Sequence of chain 1.A:
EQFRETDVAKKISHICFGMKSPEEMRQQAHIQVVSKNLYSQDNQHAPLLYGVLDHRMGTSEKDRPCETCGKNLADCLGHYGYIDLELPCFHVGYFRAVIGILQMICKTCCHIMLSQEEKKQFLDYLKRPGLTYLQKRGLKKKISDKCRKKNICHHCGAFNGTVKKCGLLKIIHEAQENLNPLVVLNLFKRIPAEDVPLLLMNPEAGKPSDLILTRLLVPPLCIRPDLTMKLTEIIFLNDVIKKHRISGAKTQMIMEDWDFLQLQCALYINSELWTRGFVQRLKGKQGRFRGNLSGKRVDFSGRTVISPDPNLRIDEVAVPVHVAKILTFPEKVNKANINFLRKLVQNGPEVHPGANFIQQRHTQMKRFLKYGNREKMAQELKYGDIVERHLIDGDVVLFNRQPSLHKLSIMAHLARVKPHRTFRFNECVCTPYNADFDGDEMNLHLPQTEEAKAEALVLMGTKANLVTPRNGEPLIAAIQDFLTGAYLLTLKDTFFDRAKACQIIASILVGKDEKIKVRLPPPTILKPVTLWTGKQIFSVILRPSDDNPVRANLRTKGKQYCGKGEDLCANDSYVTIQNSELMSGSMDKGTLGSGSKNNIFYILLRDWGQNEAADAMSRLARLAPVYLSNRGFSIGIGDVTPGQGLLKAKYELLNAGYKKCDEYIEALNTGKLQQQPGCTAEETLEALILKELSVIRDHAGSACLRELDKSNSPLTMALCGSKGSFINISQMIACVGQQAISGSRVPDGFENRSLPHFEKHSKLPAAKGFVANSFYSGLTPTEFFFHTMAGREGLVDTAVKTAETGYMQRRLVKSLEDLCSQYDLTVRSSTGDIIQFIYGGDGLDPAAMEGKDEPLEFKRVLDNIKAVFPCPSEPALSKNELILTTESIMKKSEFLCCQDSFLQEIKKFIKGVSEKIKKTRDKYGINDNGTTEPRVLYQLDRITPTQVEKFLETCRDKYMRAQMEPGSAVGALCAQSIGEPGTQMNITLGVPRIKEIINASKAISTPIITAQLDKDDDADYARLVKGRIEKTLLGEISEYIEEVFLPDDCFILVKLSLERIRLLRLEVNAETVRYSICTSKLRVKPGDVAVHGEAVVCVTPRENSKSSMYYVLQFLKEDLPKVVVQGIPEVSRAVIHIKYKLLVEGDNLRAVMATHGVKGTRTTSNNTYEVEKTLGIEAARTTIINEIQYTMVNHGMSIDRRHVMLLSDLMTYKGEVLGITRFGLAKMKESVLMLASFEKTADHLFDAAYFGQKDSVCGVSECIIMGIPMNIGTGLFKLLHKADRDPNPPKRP

Sequence of chain 1.B:
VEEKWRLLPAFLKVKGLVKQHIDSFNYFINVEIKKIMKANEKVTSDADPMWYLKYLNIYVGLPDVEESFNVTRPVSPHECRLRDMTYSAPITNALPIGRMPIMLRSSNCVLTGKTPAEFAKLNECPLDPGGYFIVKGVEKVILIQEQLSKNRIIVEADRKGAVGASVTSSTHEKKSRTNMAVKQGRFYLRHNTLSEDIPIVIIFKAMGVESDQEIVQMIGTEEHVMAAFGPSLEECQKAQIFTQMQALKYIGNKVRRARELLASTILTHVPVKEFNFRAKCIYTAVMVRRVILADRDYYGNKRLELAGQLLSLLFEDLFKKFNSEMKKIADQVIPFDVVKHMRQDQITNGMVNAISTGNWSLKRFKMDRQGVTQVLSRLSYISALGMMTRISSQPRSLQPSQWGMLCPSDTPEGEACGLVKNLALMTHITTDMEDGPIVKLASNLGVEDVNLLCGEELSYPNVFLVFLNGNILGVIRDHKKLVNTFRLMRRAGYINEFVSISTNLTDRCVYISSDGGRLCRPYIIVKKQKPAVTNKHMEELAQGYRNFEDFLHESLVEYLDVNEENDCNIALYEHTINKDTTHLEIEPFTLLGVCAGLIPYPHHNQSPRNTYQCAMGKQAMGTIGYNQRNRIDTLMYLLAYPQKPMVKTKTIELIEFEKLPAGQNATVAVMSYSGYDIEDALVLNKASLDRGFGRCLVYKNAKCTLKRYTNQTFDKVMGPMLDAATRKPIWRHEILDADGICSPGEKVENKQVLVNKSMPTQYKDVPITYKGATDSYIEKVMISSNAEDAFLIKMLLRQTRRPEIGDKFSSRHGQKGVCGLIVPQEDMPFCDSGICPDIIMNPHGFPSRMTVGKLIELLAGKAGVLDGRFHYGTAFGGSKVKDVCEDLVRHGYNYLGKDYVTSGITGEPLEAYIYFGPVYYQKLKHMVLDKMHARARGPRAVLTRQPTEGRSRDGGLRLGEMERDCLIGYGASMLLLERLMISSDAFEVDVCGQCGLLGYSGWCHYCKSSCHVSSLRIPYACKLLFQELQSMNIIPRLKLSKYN

Binding-site contacts:
Ligand atom OP1 contacts residue LYS896 of chain 1.B at 2.6 Å (salt-bridge).
Ligand atom C2' contacts residue ARG464 of chain 1.A at 4.0 Å.
Ligand atom C3' contacts residue ASP503 of chain 1.A at 3.9 Å.
Ligand atom O3' contacts residue ASP503 of chain 1.A at 2.9 Å (salt-bridge).
Ligand atom P contacts residue GLN692 of chain 1.B at 3.6 Å.
Ligand atom O3' contacts residue ASP501 of chain 1.A at 3.4 Å (salt-bridge).
Ligand atom C2' contacts residue GLN438 of chain 1.B at 3.9 Å.
Ligand atom OP1 contacts residue GLN692 of chain 1.B at 3.6 Å (h-bond).
Ligand atom O2' contacts residue GLN438 of chain 1.B at 3.0 Å (h-bond).
Ligand atom O5' contacts residue GLN692 of chain 1.B at 3.5 Å (h-bond).
Ligand atom P contacts residue GLN438 of chain 1.B at 3.8 Å.
Ligand atom O4' contacts residue HIS1014 of chain 1.B at 3.3 Å (h-bond).
Ligand atom O3' contacts residue MG1 of chain 1.U at 2.0 Å.
Ligand atom OP1 contacts residue ARG454 of chain 1.B at 4.0 Å.
Ligand atom C4' contacts residue GLN692 of chain 1.B at 3.6 Å.
Ligand atom OP1 contacts residue LYS904 of chain 1.B at 2.6 Å.
Ligand atom C4' contacts residue HIS1014 of chain 1.B at 2.7 Å.
Ligand atom P contacts residue LYS896 of chain 1.B at 3.5 Å.
Ligand atom C4' contacts residue GLN438 of chain 1.B at 3.7 Å.
Ligand atom C2' contacts residue GLN692 of chain 1.B at 3.9 Å.
Ligand atom O2' contacts residue ARG464 of chain 1.A at 2.6 Å (salt-bridge).
Ligand atom C5' contacts residue HIS1014 of chain 1.B at 3.0 Å.
Ligand atom O3' contacts residue GLN692 of chain 1.B at 2.8 Å (h-bond).
Ligand atom C3' contacts residue GLN692 of chain 1.B at 3.7 Å.
Ligand atom P contacts residue LYS904 of chain 1.B at 3.7 Å.
Ligand atom C5' contacts residue GLN438 of chain 1.B at 3.2 Å.
Ligand atom O2' contacts residue LYS1019 of chain 1.B at 3.8 Å.
Ligand atom C2' contacts residue ASP503 of chain 1.A at 3.8 Å.
Ligand atom C5' contacts residue GLN692 of chain 1.B at 2.5 Å.
Ligand atom O3' contacts residue GLN438 of chain 1.B at 2.8 Å (h-bond).
Ligand atom O5' contacts residue LYS904 of chain 1.B at 3.7 Å.
Ligand atom O3' contacts residue LYS896 of chain 1.B at 3.3 Å (salt-bridge).
Ligand atom C3' contacts residue HIS1014 of chain 1.B at 3.9 Å.
Ligand atom O2' contacts residue GLN692 of chain 1.B at 3.0 Å (h-bond).
Ligand atom O2' contacts residue LYS1013 of chain 1.B at 3.6 Å.
Ligand atom C3' contacts residue GLN438 of chain 1.B at 3.8 Å.
Ligand atom OP1 contacts residue ALA688 of chain 1.B at 3.5 Å.
Ligand atom C3' contacts residue MG1 of chain 1.U at 3.4 Å.
Ligand atom O2' contacts residue ASP503 of chain 1.A at 2.5 Å (salt-bridge).
Ligand atom OP1 contacts residue GLN438 of chain 1.B at 3.8 Å.

A small-molecule ligand and the protein it binds are described below.
Small molecule (SMILES): Nc1ccn([C@@H]2O[C@H](COP(=O)=O)[C@@H](O[P](=O)(O)OC[C@H]3O[C@@H](n4ccc(N)nc4=O)[C@H](O)[C@@H]3O[P](=O)(O)OC[C@H]3O[C@@H](n4ccc(N)nc4=O)[C@H](O)[C@@H]3O[P](=O)(O)OC[C@H]3O[C@@H](n4cnc5c(=O)nc(N)[nH]c54)[C@H](O)[C@@H]3O[P](=O)(O)OC[C@H]3O[C@@H](n4cnc5c(N)ncnc54)[C@H](O)[C@@H]3O[P](=O)(O)OC[C@H]3O[C@@H](n4ccc(=O)[nH]c4=O)[C@H](O)[C@@H]3O)[C@H]2O)c(=O)n1